The small molecule below binds the protein below.
Small molecule (SMILES): CSCC[C@H](NC=O)C(=O)N[C@@H](CC(C)C)C(=O)N[C@@H](Cc1ccccc1)C(=O)O

Binding-site contacts:
Ligand atom CA contacts residue ARG207 of chain 1.A at 4.0 Å.
Ligand atom N contacts residue TYR259 of chain 1.A at 3.7 Å.
Ligand atom SD contacts residue PHE112 of chain 1.A at 3.5 Å.
Ligand atom O1 contacts residue ASP108 of chain 1.A at 3.4 Å (salt-bridge).
Ligand atom N contacts residue ARG207 of chain 1.A at 3.2 Å.
Ligand atom O contacts residue TYR259 of chain 1.A at 3.8 Å.
Ligand atom O contacts residue VAL285 of chain 1.A at 3.2 Å.
Ligand atom O contacts residue TYR259 of chain 1.A at 2.3 Å (h-bond).
Ligand atom O1 contacts residue PHE112 of chain 1.A at 3.7 Å.
Ligand atom O1 contacts residue ARG203 of chain 1.A at 2.6 Å (salt-bridge).
Ligand atom CG contacts residue PHE112 of chain 1.A at 3.6 Å (hydrophobic).
Ligand atom CG contacts residue LEU111 of chain 1.A at 3.6 Å (hydrophobic).
Ligand atom CN contacts residue PHE112 of chain 1.A at 3.3 Å (hydrophobic).
Ligand atom OXT contacts residue VAL285 of chain 1.A at 3.6 Å.
Ligand atom CE contacts residue PHE112 of chain 1.A at 4.0 Å (hydrophobic).
Ligand atom CA contacts residue TYR259 of chain 1.A at 4.0 Å (hydrophobic).
Ligand atom CD1 contacts residue PHE104 of chain 1.A at 3.6 Å (hydrophobic).
Ligand atom CB contacts residue PHE112 of chain 1.A at 3.5 Å (hydrophobic).
Ligand atom CE contacts residue VAL115 of chain 1.A at 3.9 Å (hydrophobic).
Ligand atom O contacts residue LEU111 of chain 1.A at 3.9 Å.
Ligand atom O1 contacts residue ARG207 of chain 1.A at 3.6 Å.
Ligand atom CZ contacts residue ILE270 of chain 1.A at 3.6 Å (hydrophobic).
Ligand atom CB contacts residue ARG207 of chain 1.A at 3.9 Å.
Ligand atom C contacts residue TYR259 of chain 1.A at 3.3 Å (hydrophobic).
Ligand atom C contacts residue VAL285 of chain 1.A at 3.9 Å (hydrophobic).
Ligand atom CE contacts residue TRP256 of chain 1.A at 3.8 Å (hydrophobic).
Ligand atom CG contacts residue TRP256 of chain 1.A at 3.6 Å (hydrophobic).
Ligand atom C contacts residue TYR259 of chain 1.A at 3.1 Å (hydrophobic).
Ligand atom CG contacts residue ARG207 of chain 1.A at 4.1 Å.
Ligand atom O contacts residue TYR259 of chain 1.A at 2.5 Å (h-bond).
Ligand atom SD contacts residue ARG207 of chain 1.A at 3.9 Å.
Ligand atom CB contacts residue LEU111 of chain 1.A at 3.7 Å (hydrophobic).
Ligand atom CA contacts residue TYR259 of chain 1.A at 3.8 Å (hydrophobic).
Ligand atom CN contacts residue ARG203 of chain 1.A at 3.3 Å.
Ligand atom CD2 contacts residue ARG207 of chain 1.A at 3.4 Å.
Ligand atom CN contacts residue ASP108 of chain 1.A at 3.1 Å.
Ligand atom CZ contacts residue ALA266 of chain 1.A at 4.1 Å (hydrophobic).
Ligand atom N contacts residue PHE112 of chain 1.A at 4.0 Å.
Ligand atom SD contacts residue TRP256 of chain 1.A at 3.9 Å.
Ligand atom CN contacts residue ARG207 of chain 1.A at 3.9 Å.

Sequence of chain 1.A:
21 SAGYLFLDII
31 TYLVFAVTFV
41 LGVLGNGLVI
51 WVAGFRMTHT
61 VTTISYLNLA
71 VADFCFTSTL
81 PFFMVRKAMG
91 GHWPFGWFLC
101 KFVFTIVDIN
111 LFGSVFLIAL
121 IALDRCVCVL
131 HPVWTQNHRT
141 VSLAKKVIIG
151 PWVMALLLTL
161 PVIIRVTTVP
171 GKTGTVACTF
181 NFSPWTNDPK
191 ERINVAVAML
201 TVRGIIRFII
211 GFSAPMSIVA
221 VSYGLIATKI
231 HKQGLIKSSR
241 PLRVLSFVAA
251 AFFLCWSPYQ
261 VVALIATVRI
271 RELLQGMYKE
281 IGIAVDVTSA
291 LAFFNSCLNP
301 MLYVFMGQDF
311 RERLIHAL